Sequence of chain 1.A:
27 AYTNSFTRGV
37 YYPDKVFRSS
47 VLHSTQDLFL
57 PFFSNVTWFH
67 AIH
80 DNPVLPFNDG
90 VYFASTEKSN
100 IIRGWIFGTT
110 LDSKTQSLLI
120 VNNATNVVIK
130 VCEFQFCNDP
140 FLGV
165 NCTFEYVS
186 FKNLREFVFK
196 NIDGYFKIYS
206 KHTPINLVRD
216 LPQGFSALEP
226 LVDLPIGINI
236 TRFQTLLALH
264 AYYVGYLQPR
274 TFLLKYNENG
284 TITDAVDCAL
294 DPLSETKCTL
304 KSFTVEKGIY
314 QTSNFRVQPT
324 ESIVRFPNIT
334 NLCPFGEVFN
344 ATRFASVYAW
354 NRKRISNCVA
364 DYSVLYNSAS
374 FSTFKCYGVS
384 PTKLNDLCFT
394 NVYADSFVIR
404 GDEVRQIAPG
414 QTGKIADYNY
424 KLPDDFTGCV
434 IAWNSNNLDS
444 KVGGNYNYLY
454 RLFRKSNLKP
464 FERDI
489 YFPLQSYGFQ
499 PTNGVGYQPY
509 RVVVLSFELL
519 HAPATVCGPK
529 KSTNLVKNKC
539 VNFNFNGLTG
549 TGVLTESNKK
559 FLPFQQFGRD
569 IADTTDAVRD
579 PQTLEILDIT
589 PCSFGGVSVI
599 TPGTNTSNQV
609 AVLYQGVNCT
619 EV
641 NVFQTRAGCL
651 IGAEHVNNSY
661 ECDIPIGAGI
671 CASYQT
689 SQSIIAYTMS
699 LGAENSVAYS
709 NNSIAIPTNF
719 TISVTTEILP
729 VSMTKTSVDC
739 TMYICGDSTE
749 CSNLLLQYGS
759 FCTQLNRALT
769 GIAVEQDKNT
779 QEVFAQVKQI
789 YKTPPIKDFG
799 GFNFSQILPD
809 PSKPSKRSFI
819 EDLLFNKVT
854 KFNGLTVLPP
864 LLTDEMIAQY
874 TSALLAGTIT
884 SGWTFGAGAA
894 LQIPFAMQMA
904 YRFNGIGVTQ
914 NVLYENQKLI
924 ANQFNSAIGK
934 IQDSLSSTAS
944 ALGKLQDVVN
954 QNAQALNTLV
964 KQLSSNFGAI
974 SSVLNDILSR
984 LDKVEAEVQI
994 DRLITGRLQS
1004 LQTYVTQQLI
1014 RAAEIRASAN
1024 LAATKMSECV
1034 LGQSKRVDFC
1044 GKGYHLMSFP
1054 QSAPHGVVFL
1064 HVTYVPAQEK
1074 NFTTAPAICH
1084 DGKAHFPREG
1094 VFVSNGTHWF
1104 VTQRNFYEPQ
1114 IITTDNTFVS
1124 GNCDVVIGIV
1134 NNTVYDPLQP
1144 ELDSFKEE

Binding-site contacts:
Ligand atom C1 contacts residue THR108 of chain 1.A at 4.4 Å.
Ligand atom C4 contacts residue ASN234 of chain 1.A at 4.1 Å.
Ligand atom C7 contacts residue ASN234 of chain 1.A at 4.2 Å.
Ligand atom C5 contacts residue THR236 of chain 1.A at 4.4 Å.
Ligand atom C1 contacts residue ASN234 of chain 1.A at 1.4 Å.
Ligand atom C3 contacts residue ASN234 of chain 1.A at 3.7 Å.
Ligand atom O7 contacts residue GLU465 of chain 1.B at 3.0 Å (salt-bridge).
Ligand atom O6 contacts residue THR236 of chain 1.A at 3.3 Å.
Ligand atom C6 contacts residue THR236 of chain 1.A at 4.4 Å.
Ligand atom O6 contacts residue THR108 of chain 1.A at 2.5 Å (h-bond).
Ligand atom N2 contacts residue ASN234 of chain 1.A at 2.9 Å (h-bond).
Ligand atom O5 contacts residue THR108 of chain 1.A at 3.2 Å (h-bond).
Ligand atom C2 contacts residue ASN234 of chain 1.A at 2.6 Å.
Ligand atom C8 contacts residue GLU465 of chain 1.B at 4.4 Å.
Ligand atom O5 contacts residue ASN234 of chain 1.A at 2.5 Å (h-bond).
Ligand atom C7 contacts residue GLU465 of chain 1.B at 3.8 Å.
Ligand atom C5 contacts residue THR108 of chain 1.A at 3.6 Å.
Ligand atom C6 contacts residue THR108 of chain 1.A at 2.9 Å.
Ligand atom C5 contacts residue ASN234 of chain 1.A at 3.4 Å.

Sequence of chain 1.B:
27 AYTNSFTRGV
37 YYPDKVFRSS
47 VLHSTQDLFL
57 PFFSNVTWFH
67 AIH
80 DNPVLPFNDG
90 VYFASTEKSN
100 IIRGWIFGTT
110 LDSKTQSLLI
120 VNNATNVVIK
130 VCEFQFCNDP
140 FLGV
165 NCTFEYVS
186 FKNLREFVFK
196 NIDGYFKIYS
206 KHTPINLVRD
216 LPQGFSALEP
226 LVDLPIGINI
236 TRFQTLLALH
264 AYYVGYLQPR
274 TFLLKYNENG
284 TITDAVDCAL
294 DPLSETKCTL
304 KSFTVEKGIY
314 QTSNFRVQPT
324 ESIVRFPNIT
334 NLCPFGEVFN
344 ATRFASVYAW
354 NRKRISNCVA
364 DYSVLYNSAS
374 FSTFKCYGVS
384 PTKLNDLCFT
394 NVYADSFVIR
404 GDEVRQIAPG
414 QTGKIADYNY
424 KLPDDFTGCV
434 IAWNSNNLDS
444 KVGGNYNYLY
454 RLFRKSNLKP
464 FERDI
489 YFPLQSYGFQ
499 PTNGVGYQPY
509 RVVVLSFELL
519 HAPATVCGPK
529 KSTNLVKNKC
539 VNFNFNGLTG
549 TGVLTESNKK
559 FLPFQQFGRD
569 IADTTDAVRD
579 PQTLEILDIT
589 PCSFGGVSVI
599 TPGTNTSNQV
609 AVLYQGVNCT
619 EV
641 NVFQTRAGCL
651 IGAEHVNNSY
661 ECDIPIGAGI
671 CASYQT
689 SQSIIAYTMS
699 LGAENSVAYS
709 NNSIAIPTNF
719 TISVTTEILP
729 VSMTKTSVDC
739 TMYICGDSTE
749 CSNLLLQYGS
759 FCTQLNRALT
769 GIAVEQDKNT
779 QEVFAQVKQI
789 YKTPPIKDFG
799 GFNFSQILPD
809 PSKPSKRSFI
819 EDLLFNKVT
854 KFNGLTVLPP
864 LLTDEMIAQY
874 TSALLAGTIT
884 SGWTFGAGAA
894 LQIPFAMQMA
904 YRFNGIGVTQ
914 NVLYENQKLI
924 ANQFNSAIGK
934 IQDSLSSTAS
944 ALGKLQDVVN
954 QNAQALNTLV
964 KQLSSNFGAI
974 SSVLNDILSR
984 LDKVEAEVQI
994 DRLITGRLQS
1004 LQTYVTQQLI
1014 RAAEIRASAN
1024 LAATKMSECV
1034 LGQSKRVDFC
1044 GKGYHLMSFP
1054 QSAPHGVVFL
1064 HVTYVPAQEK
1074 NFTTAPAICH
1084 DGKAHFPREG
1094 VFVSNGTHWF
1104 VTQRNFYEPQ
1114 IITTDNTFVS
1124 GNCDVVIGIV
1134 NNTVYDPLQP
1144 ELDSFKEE

This small molecule binds to this protein.
Small molecule (SMILES): CC(=O)N[C@H]1[C@H](O[C@H]2[C@H](O)[C@@H](NC(C)=O)CO[C@@H]2CO)O[C@H](CO)[C@@H](O)[C@@H]1O